Binding-site contacts:
Ligand atom CAK contacts residue PHE135 of chain 2.A at 3.6 Å (hydrophobic).
Ligand atom CAA contacts residue PRO177 of chain 2.A at 3.3 Å (hydrophobic).
Ligand atom CAD contacts residue THR114 of chain 2.A at 3.6 Å.
Ligand atom CAE contacts residue ASN228 of chain 2.A at 3.4 Å.
Ligand atom CAD contacts residue ASP112 of chain 2.A at 3.7 Å.
Ligand atom CAN contacts residue ILE111 of chain 2.A at 3.8 Å (hydrophobic).
Ligand atom CAS contacts residue TRP203 of chain 2.A at 3.5 Å (hydrophobic).
Ligand atom CAA contacts residue VAL179 of chain 2.A at 3.3 Å (hydrophobic).
Ligand atom OAB contacts residue ILE113 of chain 2.A at 3.2 Å (h-bond).
Ligand atom OAW contacts residue ILE111 of chain 2.A at 3.9 Å.
Ligand atom OAB contacts residue TRP203 of chain 2.A at 3.8 Å.
Ligand atom CAI contacts residue VAL192 of chain 2.A at 3.9 Å (hydrophobic).
Ligand atom OAB contacts residue ASP112 of chain 2.A at 3.6 Å.
Ligand atom CBA contacts residue TRP203 of chain 2.A at 3.3 Å (hydrophobic).
Ligand atom CAI contacts residue PHE135 of chain 2.A at 3.7 Å (hydrophobic).
Ligand atom CAG contacts residue GLN202 of chain 2.A at 3.5 Å.
Ligand atom CAL contacts residue PRO177 of chain 2.A at 3.7 Å (hydrophobic).
Ligand atom CAS contacts residue TYR201 of chain 2.A at 3.7 Å (hydrophobic).
Ligand atom CAF contacts residue ASP112 of chain 2.A at 3.6 Å.
Ligand atom CAC contacts residue PHE233 of chain 2.A at 3.9 Å (hydrophobic).
Ligand atom CBA contacts residue ASN228 of chain 2.A at 3.8 Å.
Ligand atom CAE contacts residue GLN202 of chain 2.A at 3.4 Å.
Ligand atom CAA contacts residue TYR153 of chain 2.A at 3.7 Å (hydrophobic).
Ligand atom CAG contacts residue ASN228 of chain 2.A at 3.2 Å.
Ligand atom CAJ contacts residue PHE155 of chain 2.A at 3.8 Å (hydrophobic).
Ligand atom CAS contacts residue ASN228 of chain 2.A at 3.7 Å.
Ligand atom CAL contacts residue PHE155 of chain 2.A at 3.7 Å (hydrophobic).
Ligand atom NBB contacts residue TRP203 of chain 2.A at 3.9 Å.
Ligand atom CAP contacts residue ILE111 of chain 2.A at 3.6 Å (hydrophobic).
Ligand atom CAF contacts residue TRP203 of chain 2.A at 3.8 Å (hydrophobic).
Ligand atom CAC contacts residue PHE137 of chain 2.A at 3.8 Å (hydrophobic).
Ligand atom CAA contacts residue SER178 of chain 2.A at 3.5 Å.
Ligand atom OAW contacts residue MET195 of chain 2.A at 3.3 Å.
Ligand atom NAT contacts residue PHE155 of chain 2.A at 3.9 Å.
Ligand atom CAX contacts residue TRP203 of chain 2.A at 3.5 Å (hydrophobic).
Ligand atom CAP contacts residue PHE135 of chain 2.A at 3.6 Å (hydrophobic).
Ligand atom NBC contacts residue TRP203 of chain 2.A at 3.2 Å.
Ligand atom CAG contacts residue TRP203 of chain 2.A at 3.6 Å (hydrophobic).
Ligand atom CAH contacts residue PHE155 of chain 2.A at 3.7 Å (hydrophobic).
Ligand atom CAR contacts residue TYR201 of chain 2.A at 3.5 Å (hydrophobic).

A protein and the small-molecule ligand that binds it are described below.
Small molecule (SMILES): CCO/N=C/c1ccc(OCCCCCN2CCN(c3ccncc3)C2=O)cc1

Sequence of chain 2.A:
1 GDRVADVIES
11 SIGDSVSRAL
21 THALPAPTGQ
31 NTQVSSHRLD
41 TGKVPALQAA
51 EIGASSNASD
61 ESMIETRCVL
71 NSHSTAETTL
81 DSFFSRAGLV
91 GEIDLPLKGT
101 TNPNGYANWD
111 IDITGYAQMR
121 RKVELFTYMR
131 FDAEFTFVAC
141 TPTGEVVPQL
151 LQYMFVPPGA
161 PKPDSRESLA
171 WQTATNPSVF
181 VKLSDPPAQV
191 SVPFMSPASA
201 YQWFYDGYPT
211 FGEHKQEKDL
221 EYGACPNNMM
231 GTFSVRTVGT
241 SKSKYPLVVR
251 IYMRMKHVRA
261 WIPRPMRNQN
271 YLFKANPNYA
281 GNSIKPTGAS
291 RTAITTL

Sequence of chain 2.C:
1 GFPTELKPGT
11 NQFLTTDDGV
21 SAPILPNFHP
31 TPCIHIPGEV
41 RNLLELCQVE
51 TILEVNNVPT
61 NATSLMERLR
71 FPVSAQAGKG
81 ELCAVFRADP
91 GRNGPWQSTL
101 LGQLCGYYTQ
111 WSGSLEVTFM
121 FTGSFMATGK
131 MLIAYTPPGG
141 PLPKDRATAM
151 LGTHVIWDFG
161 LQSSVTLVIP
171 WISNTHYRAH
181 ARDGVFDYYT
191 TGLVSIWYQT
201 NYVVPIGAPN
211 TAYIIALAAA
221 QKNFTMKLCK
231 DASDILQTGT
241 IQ

Sequence of chain 3.C:
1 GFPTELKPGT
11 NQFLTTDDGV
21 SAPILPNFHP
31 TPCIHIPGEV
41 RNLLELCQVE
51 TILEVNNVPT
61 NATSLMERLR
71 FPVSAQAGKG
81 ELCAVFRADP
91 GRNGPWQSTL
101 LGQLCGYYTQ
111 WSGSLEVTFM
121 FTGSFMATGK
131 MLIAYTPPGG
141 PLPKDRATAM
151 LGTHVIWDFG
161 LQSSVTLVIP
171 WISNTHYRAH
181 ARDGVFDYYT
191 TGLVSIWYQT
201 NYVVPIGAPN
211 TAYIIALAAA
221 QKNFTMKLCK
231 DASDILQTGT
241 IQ